Binding-site contacts:
Ligand atom C5 contacts residue TYR263 of chain 1.B at 3.5 Å (hydrophobic).
Ligand atom C3 contacts residue MN1 of chain 1.H at 3.1 Å.
Ligand atom O3P contacts residue ARG283 of chain 1.B at 2.7 Å (salt-bridge).
Ligand atom O1 contacts residue ASP171 of chain 1.B at 3.5 Å (salt-bridge).
Ligand atom O2 contacts residue NAD1 of chain 1.J at 2.9 Å (h-bond).
Ligand atom O1P contacts residue ARG93 of chain 1.B at 2.8 Å (salt-bridge).
Ligand atom C3 contacts residue TYR263 of chain 1.B at 3.8 Å (hydrophobic).
Ligand atom P contacts residue ARG93 of chain 1.B at 3.8 Å.
Ligand atom O2P contacts residue ARG283 of chain 1.B at 3.1 Å (salt-bridge).
Ligand atom O3 contacts residue HIS200 of chain 1.B at 3.0 Å.
Ligand atom O3 contacts residue NAD1 of chain 1.J at 3.2 Å.
Ligand atom C3 contacts residue NAD1 of chain 1.J at 3.4 Å.
Ligand atom C3 contacts residue ASN147 of chain 1.B at 3.8 Å.
Ligand atom O3 contacts residue ASN147 of chain 1.B at 2.7 Å (h-bond).
Ligand atom O4 contacts residue ASN147 of chain 1.B at 3.4 Å (h-bond).
Ligand atom O3 contacts residue MN1 of chain 1.H at 2.3 Å.
Ligand atom O5 contacts residue TRP241 of chain 1.B at 3.0 Å.
Ligand atom O1P contacts residue VAL287 of chain 1.B at 3.7 Å.
Ligand atom O1P contacts residue TYR15 of chain 1.B at 3.8 Å.
Ligand atom P contacts residue ARG291 of chain 1.B at 3.7 Å.
Ligand atom O2 contacts residue GLN172 of chain 1.B at 3.7 Å.
Ligand atom O2P contacts residue ARG93 of chain 1.B at 2.7 Å (salt-bridge).
Ligand atom O2 contacts residue ASP171 of chain 1.B at 2.6 Å (salt-bridge).
Ligand atom C2 contacts residue TYR263 of chain 1.B at 3.3 Å (hydrophobic).
Ligand atom O5 contacts residue TYR263 of chain 1.B at 2.9 Å (h-bond).
Ligand atom O2 contacts residue HIS200 of chain 1.B at 3.5 Å (h-bond).
Ligand atom O4 contacts residue GLU109 of chain 1.B at 2.6 Å (salt-bridge).
Ligand atom C4 contacts residue GLU109 of chain 1.B at 3.3 Å.
Ligand atom O6 contacts residue TYR15 of chain 1.B at 3.8 Å.
Ligand atom C4 contacts residue TYR263 of chain 1.B at 3.3 Å (hydrophobic).
Ligand atom O2 contacts residue MN1 of chain 1.H at 2.4 Å.
Ligand atom C1 contacts residue TYR263 of chain 1.B at 3.3 Å (hydrophobic).
Ligand atom O1P contacts residue ARG291 of chain 1.B at 2.9 Å (salt-bridge).
Ligand atom C1 contacts residue TRP241 of chain 1.B at 3.7 Å (hydrophobic).
Ligand atom O2 contacts residue CYS170 of chain 1.B at 3.5 Å (h-bond).
Ligand atom C6 contacts residue TRP241 of chain 1.B at 3.6 Å (hydrophobic).
Ligand atom O3P contacts residue ARG291 of chain 1.B at 3.0 Å (salt-bridge).
Ligand atom C2 contacts residue HIS200 of chain 1.B at 3.4 Å.
Ligand atom O3P contacts residue TRP241 of chain 1.B at 3.4 Å (h-bond).
Ligand atom C2 contacts residue MN1 of chain 1.H at 2.9 Å.

This protein binds this small molecule.
Small molecule (SMILES): O=P(O)(O)OC[C@H]1O[C@H](O)[C@H](O)[C@@H](O)[C@@H]1O

Sequence of chain 1.B:
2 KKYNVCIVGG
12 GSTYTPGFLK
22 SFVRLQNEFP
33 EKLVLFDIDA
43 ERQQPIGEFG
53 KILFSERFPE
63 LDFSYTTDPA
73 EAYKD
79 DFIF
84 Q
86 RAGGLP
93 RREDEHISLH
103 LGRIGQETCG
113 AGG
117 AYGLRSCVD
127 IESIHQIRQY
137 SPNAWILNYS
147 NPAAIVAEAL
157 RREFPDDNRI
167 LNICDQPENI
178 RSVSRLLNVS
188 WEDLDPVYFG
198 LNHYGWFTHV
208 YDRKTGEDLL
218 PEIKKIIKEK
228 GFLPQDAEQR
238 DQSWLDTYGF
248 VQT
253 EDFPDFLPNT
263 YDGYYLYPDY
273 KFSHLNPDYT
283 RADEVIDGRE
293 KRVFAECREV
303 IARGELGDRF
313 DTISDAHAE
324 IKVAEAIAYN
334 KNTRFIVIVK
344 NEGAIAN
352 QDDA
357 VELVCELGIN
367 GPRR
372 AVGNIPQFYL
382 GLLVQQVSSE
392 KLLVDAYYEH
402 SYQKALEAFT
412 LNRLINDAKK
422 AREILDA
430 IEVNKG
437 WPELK